A protein and the small-molecule ligand that binds it are described below.
Small molecule (SMILES): CC(=O)N[C@@H]1[C@@H](O)[C@H](O)[C@@H](CO)O[C@H]1O

Sequence of chain 1.A:
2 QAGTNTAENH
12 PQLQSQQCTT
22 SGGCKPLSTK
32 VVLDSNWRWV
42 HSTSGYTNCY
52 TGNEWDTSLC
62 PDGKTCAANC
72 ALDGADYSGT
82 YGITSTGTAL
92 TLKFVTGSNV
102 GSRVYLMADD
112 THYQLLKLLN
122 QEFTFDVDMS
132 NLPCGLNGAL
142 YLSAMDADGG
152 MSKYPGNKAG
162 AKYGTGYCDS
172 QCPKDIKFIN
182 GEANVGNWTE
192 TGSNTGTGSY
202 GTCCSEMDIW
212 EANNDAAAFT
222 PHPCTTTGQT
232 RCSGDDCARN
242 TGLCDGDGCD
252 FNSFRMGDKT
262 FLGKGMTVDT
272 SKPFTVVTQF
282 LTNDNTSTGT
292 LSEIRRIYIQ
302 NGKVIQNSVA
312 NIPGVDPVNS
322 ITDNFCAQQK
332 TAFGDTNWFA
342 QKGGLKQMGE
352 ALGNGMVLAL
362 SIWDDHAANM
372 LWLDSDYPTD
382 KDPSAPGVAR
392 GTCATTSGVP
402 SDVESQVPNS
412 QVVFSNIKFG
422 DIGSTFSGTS

Binding-site contacts:
Ligand atom C4 contacts residue ASN286 of chain 1.A at 4.2 Å.
Ligand atom C8 contacts residue ASN286 of chain 1.A at 4.4 Å.
Ligand atom O5 contacts residue ASN286 of chain 1.A at 2.4 Å (h-bond).
Ligand atom C3 contacts residue ASN286 of chain 1.A at 3.8 Å.
Ligand atom N2 contacts residue ASN286 of chain 1.A at 2.8 Å (h-bond).
Ligand atom C2 contacts residue ASN286 of chain 1.A at 2.4 Å.
Ligand atom C7 contacts residue ASN286 of chain 1.A at 3.2 Å.
Ligand atom O6 contacts residue ARG296 of chain 1.A at 3.3 Å (salt-bridge).
Ligand atom C5 contacts residue ASN286 of chain 1.A at 3.6 Å.
Ligand atom O6 contacts residue LEU282 of chain 1.A at 3.9 Å.
Ligand atom C1 contacts residue ASN286 of chain 1.A at 1.4 Å.
Ligand atom O7 contacts residue ASN286 of chain 1.A at 3.1 Å (h-bond).